Sequence of chain 13.A:
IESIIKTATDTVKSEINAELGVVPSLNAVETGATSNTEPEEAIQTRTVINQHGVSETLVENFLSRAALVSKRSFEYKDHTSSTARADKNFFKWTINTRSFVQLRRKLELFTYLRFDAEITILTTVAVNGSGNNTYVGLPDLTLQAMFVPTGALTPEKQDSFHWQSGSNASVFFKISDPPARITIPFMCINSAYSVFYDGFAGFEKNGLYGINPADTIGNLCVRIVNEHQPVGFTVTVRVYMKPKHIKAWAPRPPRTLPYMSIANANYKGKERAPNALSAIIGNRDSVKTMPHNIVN

Sequence of chain 13.B:
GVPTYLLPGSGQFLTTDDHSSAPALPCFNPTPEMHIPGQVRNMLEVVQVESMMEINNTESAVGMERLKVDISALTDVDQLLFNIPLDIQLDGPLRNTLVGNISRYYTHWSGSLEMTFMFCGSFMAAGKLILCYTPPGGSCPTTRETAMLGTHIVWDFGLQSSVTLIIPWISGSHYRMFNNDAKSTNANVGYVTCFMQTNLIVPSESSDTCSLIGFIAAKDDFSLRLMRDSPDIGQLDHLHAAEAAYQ

Binding-site contacts:
Ligand atom C16 contacts residue ILE184 of chain 13.A at 3.2 Å (hydrophobic).
Ligand atom C05 contacts residue TYR193 of chain 13.A at 3.3 Å (hydrophobic).
Ligand atom C22 contacts residue PHE147 of chain 13.A at 3.8 Å (hydrophobic).
Ligand atom C12 contacts residue ILE119 of chain 13.A at 3.4 Å (hydrophobic).
Ligand atom O23 contacts residue LEU220 of chain 13.A at 3.2 Å.
Ligand atom C21 contacts residue ILE182 of chain 13.A at 3.4 Å (hydrophobic).
Ligand atom N02 contacts residue THR97 of chain 13.A at 3.4 Å.
Ligand atom C14 contacts residue ILE119 of chain 13.A at 3.6 Å (hydrophobic).
Ligand atom N20 contacts residue ILE182 of chain 13.A at 3.3 Å.
Ligand atom C07 contacts residue TYR193 of chain 13.A at 3.6 Å (hydrophobic).
Ligand atom C21 contacts residue PHE147 of chain 13.A at 3.8 Å (hydrophobic).
Ligand atom C08 contacts residue MET241 of chain 13.A at 3.6 Å (hydrophobic).
Ligand atom O01 contacts residue THR97 of chain 13.A at 3.6 Å.
Ligand atom F26 contacts residue PHE147 of chain 13.A at 2.6 Å.
Ligand atom N02 contacts residue PHE115 of chain 13.A at 3.6 Å.
Ligand atom C29 contacts residue TYR193 of chain 13.A at 3.5 Å (hydrophobic).
Ligand atom F26 contacts residue ALA169 of chain 13.A at 2.5 Å.
Ligand atom C30 contacts residue TYR193 of chain 13.A at 3.8 Å (hydrophobic).
Ligand atom C06 contacts residue TYR193 of chain 13.A at 3.8 Å (hydrophobic).
Ligand atom F26 contacts residue ALA145 of chain 13.A at 2.9 Å.
Ligand atom N20 contacts residue PHE147 of chain 13.A at 3.4 Å.
Ligand atom N19 contacts residue LEU220 of chain 13.A at 3.1 Å.
Ligand atom O01 contacts residue PHE115 of chain 13.A at 3.5 Å.
Ligand atom F24 contacts residue ALA169 of chain 13.A at 3.3 Å.
Ligand atom N20 contacts residue ILE184 of chain 13.A at 3.8 Å.
Ligand atom C30 contacts residue PHE115 of chain 13.A at 3.6 Å (hydrophobic).
Ligand atom C29 contacts residue SER194 of chain 13.A at 3.5 Å.
Ligand atom C29 contacts residue VAL195 of chain 13.A at 3.4 Å (hydrophobic).
Ligand atom O10 contacts residue ILE95 of chain 13.A at 3.3 Å.
Ligand atom F26 contacts residue MET146 of chain 13.A at 3.2 Å.
Ligand atom N28 contacts residue TYR193 of chain 13.A at 3.4 Å.
Ligand atom F25 contacts residue ALA145 of chain 13.A at 3.0 Å.
Ligand atom C13 contacts residue ILE119 of chain 13.A at 3.4 Å (hydrophobic).
Ligand atom C22 contacts residue ALA169 of chain 13.A at 3.5 Å (hydrophobic).
Ligand atom C04 contacts residue TYR193 of chain 13.A at 3.8 Å (hydrophobic).
Ligand atom C08 contacts residue ALA117 of chain 13.A at 3.8 Å (hydrophobic).
Ligand atom C17 contacts residue ILE184 of chain 13.A at 3.4 Å (hydrophobic).
Ligand atom F24 contacts residue ILE182 of chain 13.A at 3.6 Å.
Ligand atom F25 contacts residue VAL171 of chain 13.A at 3.1 Å.
Ligand atom C22 contacts residue ALA145 of chain 13.A at 3.6 Å (hydrophobic).

This small molecule binds to this protein.
Small molecule (SMILES): Cc1cc(-c2noc(C(F)(F)F)n2)ccc1OCCCc1cc(C(=O)N(C)C)no1